Sequence of chain 1.A:
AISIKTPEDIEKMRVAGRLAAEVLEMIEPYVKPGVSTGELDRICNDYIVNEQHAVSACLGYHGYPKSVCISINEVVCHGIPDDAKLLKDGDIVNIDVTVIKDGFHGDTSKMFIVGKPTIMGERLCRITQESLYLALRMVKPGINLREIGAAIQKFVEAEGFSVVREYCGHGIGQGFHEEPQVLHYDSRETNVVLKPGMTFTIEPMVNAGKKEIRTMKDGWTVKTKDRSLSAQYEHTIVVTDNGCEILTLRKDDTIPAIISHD

This protein binds this small molecule.
Small molecule (SMILES): CSCC[C@H](N)P(=O)(O)O

Binding-site contacts:
Ligand atom O3 contacts residue GLU203 of chain 1.A at 3.5 Å (salt-bridge).
Ligand atom N contacts residue PHE176 of chain 1.A at 3.7 Å.
Ligand atom O1 contacts residue ASP96 of chain 1.A at 3.2 Å (salt-bridge).
Ligand atom O1 contacts residue ASP107 of chain 1.A at 3.2 Å (salt-bridge).
Ligand atom N contacts residue CO1 of chain 1.C at 2.3 Å.
Ligand atom CG contacts residue CYS69 of chain 1.A at 3.8 Å (hydrophobic).
Ligand atom CG contacts residue CYS58 of chain 1.A at 3.9 Å (hydrophobic).
Ligand atom CE contacts residue TRP220 of chain 1.A at 3.7 Å (hydrophobic).
Ligand atom N contacts residue THR98 of chain 1.A at 3.2 Å (h-bond).
Ligand atom P contacts residue GLU203 of chain 1.A at 3.6 Å.
Ligand atom CE contacts residue TYR64 of chain 1.A at 3.5 Å (hydrophobic).
Ligand atom CE contacts residue CYS69 of chain 1.A at 3.8 Å (hydrophobic).
Ligand atom P contacts residue ASP96 of chain 1.A at 3.9 Å.
Ligand atom CA contacts residue HIS78 of chain 1.A at 4.0 Å.
Ligand atom N contacts residue ASP107 of chain 1.A at 3.0 Å (salt-bridge).
Ligand atom SD contacts residue TYR61 of chain 1.A at 4.0 Å.
Ligand atom P contacts residue ASP107 of chain 1.A at 3.6 Å.
Ligand atom CB contacts residue HIS78 of chain 1.A at 3.9 Å.
Ligand atom O1 contacts residue CO1 of chain 1.C at 2.1 Å.
Ligand atom CA contacts residue CO1 of chain 1.C at 3.0 Å.
Ligand atom O2 contacts residue CO1 of chain 1.B at 2.5 Å.
Ligand atom CG contacts residue PHE176 of chain 1.A at 3.9 Å (hydrophobic).
Ligand atom O1 contacts residue CO1 of chain 1.B at 2.1 Å.
Ligand atom P contacts residue HIS177 of chain 1.A at 3.8 Å.
Ligand atom O1 contacts residue GLU203 of chain 1.A at 2.6 Å (salt-bridge).
Ligand atom N contacts residue CO1 of chain 1.B at 4.0 Å.
Ligand atom O2 contacts residue GLU203 of chain 1.A at 4.0 Å.
Ligand atom O3 contacts residue HIS78 of chain 1.A at 3.0 Å (h-bond).
Ligand atom P contacts residue CO1 of chain 1.B at 2.8 Å.
Ligand atom O2 contacts residue PHE176 of chain 1.A at 3.8 Å.
Ligand atom O2 contacts residue HIS177 of chain 1.A at 2.3 Å (h-bond).
Ligand atom CA contacts residue ASP96 of chain 1.A at 3.4 Å.
Ligand atom N contacts residue ASP96 of chain 1.A at 3.3 Å (salt-bridge).
Ligand atom O3 contacts residue CO1 of chain 1.B at 3.8 Å.
Ligand atom P contacts residue CO1 of chain 1.C at 3.1 Å.
Ligand atom O2 contacts residue ASP107 of chain 1.A at 3.1 Å (salt-bridge).
Ligand atom O2 contacts residue HIS170 of chain 1.A at 3.1 Å (h-bond).
Ligand atom SD contacts residue PHE176 of chain 1.A at 3.9 Å.
Ligand atom O1 contacts residue GLU234 of chain 1.A at 2.9 Å (salt-bridge).
Ligand atom CB contacts residue PHE176 of chain 1.A at 3.5 Å (hydrophobic).